Sequence of chain 1.A:
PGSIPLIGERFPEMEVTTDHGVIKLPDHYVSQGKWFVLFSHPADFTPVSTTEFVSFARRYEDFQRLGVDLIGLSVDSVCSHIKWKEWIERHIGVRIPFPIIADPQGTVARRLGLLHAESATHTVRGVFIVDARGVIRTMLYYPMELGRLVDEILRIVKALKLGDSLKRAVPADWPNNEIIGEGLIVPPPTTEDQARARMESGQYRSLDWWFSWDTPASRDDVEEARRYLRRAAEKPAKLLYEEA

A protein and the small-molecule ligand that binds it are described below.
Small molecule (SMILES): O=C(CBr)c1ccccc1

Sequence of chain 1.B:
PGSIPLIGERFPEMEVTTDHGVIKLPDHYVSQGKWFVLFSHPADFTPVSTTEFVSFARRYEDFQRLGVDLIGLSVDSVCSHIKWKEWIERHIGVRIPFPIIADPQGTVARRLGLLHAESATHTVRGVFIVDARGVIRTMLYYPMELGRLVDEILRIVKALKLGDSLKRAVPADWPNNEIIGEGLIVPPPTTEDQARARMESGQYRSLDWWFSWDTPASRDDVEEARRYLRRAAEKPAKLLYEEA

Binding-site contacts:
Ligand atom C3 contacts residue CYS80 of chain 1.J at 3.6 Å (hydrophobic).
Ligand atom C5 contacts residue THR47 of chain 1.B at 4.4 Å.
Ligand atom C1 contacts residue ALA44 of chain 1.B at 4.3 Å (hydrophobic).
Ligand atom C3 contacts residue THR47 of chain 1.B at 4.0 Å.
Ligand atom C4 contacts residue THR47 of chain 1.B at 4.3 Å.
Ligand atom O9 contacts residue CYS80 of chain 1.J at 3.0 Å (h-bond).
Ligand atom C1 contacts residue SER78 of chain 1.J at 4.3 Å.
Ligand atom C2 contacts residue VAL79 of chain 1.J at 4.3 Å (hydrophobic).
Ligand atom C4 contacts residue ALA44 of chain 1.B at 3.6 Å (hydrophobic).
Ligand atom C6 contacts residue FLC1 of chain 1.M at 3.5 Å.
Ligand atom C2 contacts residue CYS80 of chain 1.J at 2.8 Å (hydrophobic).
Ligand atom C1 contacts residue PHE46 of chain 1.B at 4.2 Å (hydrophobic).
Ligand atom C7 contacts residue THR47 of chain 1.B at 4.0 Å.
Ligand atom C5 contacts residue HIS123 of chain 1.B at 3.7 Å.
Ligand atom O9 contacts residue SER78 of chain 1.J at 3.7 Å.
Ligand atom C6 contacts residue PRO43 of chain 1.B at 4.5 Å (hydrophobic).
Ligand atom C6 contacts residue THR47 of chain 1.B at 4.3 Å.
Ligand atom C7 contacts residue PRO189 of chain 1.A at 4.1 Å (hydrophobic).
Ligand atom C2 contacts residue SER78 of chain 1.J at 4.1 Å.
Ligand atom C1 contacts residue THR47 of chain 1.B at 3.7 Å.
Ligand atom C8 contacts residue CYS80 of chain 1.J at 3.7 Å (hydrophobic).
Ligand atom C4 contacts residue HIS123 of chain 1.B at 3.6 Å.
Ligand atom C5 contacts residue PRO43 of chain 1.B at 4.2 Å (hydrophobic).
Ligand atom C3 contacts residue ALA44 of chain 1.B at 4.4 Å (hydrophobic).
Ligand atom C8 contacts residue THR47 of chain 1.B at 3.9 Å.
Ligand atom C8 contacts residue PRO189 of chain 1.A at 4.2 Å (hydrophobic).
Ligand atom O9 contacts residue VAL79 of chain 1.J at 3.2 Å (h-bond).
Ligand atom C1 contacts residue ASP45 of chain 1.B at 4.1 Å.
Ligand atom C7 contacts residue FLC1 of chain 1.M at 3.5 Å.
Ligand atom C1 contacts residue CYS80 of chain 1.J at 1.8 Å (hydrophobic).
Ligand atom C5 contacts residue ALA44 of chain 1.B at 4.0 Å (hydrophobic).

Sequence of chain 1.J:
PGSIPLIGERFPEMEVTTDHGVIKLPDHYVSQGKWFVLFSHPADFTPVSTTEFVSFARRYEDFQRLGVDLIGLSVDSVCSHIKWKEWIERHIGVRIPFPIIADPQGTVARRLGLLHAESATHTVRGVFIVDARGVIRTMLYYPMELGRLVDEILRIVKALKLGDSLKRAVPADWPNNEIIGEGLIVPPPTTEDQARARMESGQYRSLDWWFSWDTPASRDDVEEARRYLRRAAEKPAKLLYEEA